Sequence of chain 1.A:
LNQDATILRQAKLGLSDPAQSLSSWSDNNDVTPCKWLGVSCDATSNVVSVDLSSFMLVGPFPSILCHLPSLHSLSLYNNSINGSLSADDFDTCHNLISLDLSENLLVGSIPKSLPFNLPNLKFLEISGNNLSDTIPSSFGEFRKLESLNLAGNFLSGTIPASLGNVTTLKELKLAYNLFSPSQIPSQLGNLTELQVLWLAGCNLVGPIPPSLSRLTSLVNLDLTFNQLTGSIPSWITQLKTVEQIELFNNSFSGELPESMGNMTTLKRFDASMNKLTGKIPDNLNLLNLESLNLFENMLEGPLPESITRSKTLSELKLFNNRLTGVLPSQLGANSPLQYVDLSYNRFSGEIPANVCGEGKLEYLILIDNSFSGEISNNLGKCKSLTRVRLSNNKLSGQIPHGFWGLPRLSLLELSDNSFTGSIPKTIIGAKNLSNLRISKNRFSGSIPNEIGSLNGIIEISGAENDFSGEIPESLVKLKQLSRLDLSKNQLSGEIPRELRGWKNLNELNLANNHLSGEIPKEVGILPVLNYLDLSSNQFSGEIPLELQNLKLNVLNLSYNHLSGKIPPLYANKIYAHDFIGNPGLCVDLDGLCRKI

Binding-site contacts:
Ligand atom C4 contacts residue THR243 of chain 1.A at 4.5 Å.
Ligand atom C2 contacts residue THR243 of chain 1.A at 4.0 Å.
Ligand atom C4 contacts residue ASN268 of chain 1.A at 4.3 Å.
Ligand atom C1 contacts residue SER265 of chain 1.A at 4.5 Å.
Ligand atom O7 contacts residue ASN268 of chain 1.A at 3.0 Å (h-bond).
Ligand atom O5 contacts residue ASN268 of chain 1.A at 2.5 Å (h-bond).
Ligand atom C8 contacts residue THR243 of chain 1.A at 4.1 Å.
Ligand atom C5 contacts residue ASN268 of chain 1.A at 3.8 Å.
Ligand atom C2 contacts residue ASN268 of chain 1.A at 2.5 Å.
Ligand atom C8 contacts residue LYS246 of chain 1.A at 4.4 Å.
Ligand atom O5 contacts residue SER265 of chain 1.A at 4.4 Å.
Ligand atom C7 contacts residue ASN268 of chain 1.A at 3.1 Å.
Ligand atom O6 contacts residue SER265 of chain 1.A at 4.3 Å.
Ligand atom O3 contacts residue GLN244 of chain 1.A at 4.2 Å.
Ligand atom N2 contacts residue ASN268 of chain 1.A at 2.9 Å (h-bond).
Ligand atom N2 contacts residue THR243 of chain 1.A at 3.9 Å.
Ligand atom C3 contacts residue THR243 of chain 1.A at 3.7 Å.
Ligand atom C3 contacts residue ASN268 of chain 1.A at 3.7 Å.
Ligand atom C8 contacts residue ASN268 of chain 1.A at 3.5 Å.
Ligand atom C1 contacts residue THR243 of chain 1.A at 3.6 Å.
Ligand atom C5 contacts residue THR243 of chain 1.A at 4.0 Å.
Ligand atom O3 contacts residue THR243 of chain 1.A at 4.5 Å.
Ligand atom C1 contacts residue ASN268 of chain 1.A at 1.4 Å.
Ligand atom O5 contacts residue THR243 of chain 1.A at 4.0 Å.
Ligand atom C6 contacts residue SER265 of chain 1.A at 4.3 Å.
Ligand atom C5 contacts residue SER265 of chain 1.A at 4.1 Å.
Ligand atom O4 contacts residue GLN244 of chain 1.A at 4.5 Å.

This protein binds this small molecule.
Small molecule (SMILES): CC(=O)N[C@@H]1[C@@H](O)[C@H](O)[C@@H](CO)O[C@H]1O